Sequence of chain 1.B:
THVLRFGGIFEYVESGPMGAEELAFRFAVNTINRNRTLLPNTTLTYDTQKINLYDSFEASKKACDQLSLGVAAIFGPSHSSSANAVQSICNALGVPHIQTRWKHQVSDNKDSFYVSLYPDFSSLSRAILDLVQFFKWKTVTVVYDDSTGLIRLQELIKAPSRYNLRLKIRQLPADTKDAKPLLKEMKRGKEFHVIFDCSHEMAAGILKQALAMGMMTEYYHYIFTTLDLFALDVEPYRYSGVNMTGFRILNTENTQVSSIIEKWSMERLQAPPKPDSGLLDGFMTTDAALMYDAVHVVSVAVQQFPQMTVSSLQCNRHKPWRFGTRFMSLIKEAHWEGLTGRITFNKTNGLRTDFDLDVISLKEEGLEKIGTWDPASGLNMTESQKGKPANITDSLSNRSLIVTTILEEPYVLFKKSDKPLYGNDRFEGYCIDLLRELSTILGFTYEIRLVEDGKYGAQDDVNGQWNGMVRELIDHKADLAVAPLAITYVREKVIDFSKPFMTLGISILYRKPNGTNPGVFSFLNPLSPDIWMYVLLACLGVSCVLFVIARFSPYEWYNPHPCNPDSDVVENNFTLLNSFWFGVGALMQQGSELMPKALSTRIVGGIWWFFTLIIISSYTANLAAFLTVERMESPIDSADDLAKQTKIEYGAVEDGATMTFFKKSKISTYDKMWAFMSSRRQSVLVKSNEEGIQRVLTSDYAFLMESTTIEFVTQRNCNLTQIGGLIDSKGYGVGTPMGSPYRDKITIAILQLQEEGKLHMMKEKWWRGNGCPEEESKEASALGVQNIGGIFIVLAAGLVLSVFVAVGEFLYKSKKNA

Binding-site contacts:
Ligand atom C4 contacts residue GLU250 of chain 1.B at 4.1 Å.
Ligand atom C4 contacts residue ASN275 of chain 1.B at 4.3 Å.
Ligand atom O5 contacts residue HIS253 of chain 1.B at 3.2 Å (h-bond).
Ligand atom C6 contacts residue HIS253 of chain 1.B at 3.9 Å.
Ligand atom C5 contacts residue ASN275 of chain 1.B at 3.8 Å.
Ligand atom O7 contacts residue ASN275 of chain 1.B at 4.2 Å.
Ligand atom C7 contacts residue ASN275 of chain 1.B at 3.3 Å.
Ligand atom O4 contacts residue GLU250 of chain 1.B at 4.1 Å.
Ligand atom O6 contacts residue HIS253 of chain 1.B at 2.7 Å (h-bond).
Ligand atom C2 contacts residue ASN275 of chain 1.B at 2.5 Å.
Ligand atom N2 contacts residue ASN275 of chain 1.B at 2.9 Å (h-bond).
Ligand atom C1 contacts residue ASN275 of chain 1.B at 1.5 Å.
Ligand atom C1 contacts residue HIS253 of chain 1.B at 3.9 Å.
Ligand atom C3 contacts residue ASN275 of chain 1.B at 3.8 Å.
Ligand atom C8 contacts residue ASN275 of chain 1.B at 3.5 Å.
Ligand atom C5 contacts residue HIS253 of chain 1.B at 4.1 Å.
Ligand atom O5 contacts residue ASN275 of chain 1.B at 2.5 Å (h-bond).
Ligand atom O6 contacts residue HIS225 of chain 1.B at 3.8 Å.
Ligand atom C8 contacts residue VAL274 of chain 1.B at 3.6 Å (hydrophobic).
Ligand atom C8 contacts residue LEU394 of chain 1.B at 4.1 Å (hydrophobic).
Ligand atom O7 contacts residue LYS395 of chain 1.B at 3.0 Å (salt-bridge).
Ligand atom C7 contacts residue LYS395 of chain 1.B at 4.1 Å.
Ligand atom O6 contacts residue TRP169 of chain 1.B at 4.2 Å.

The small molecule below binds the protein below.
Small molecule (SMILES): CC(=O)N[C@@H]1[C@@H](O)[C@H](O)[C@@H](CO)O[C@H]1O